Sequence of chain 1.D:
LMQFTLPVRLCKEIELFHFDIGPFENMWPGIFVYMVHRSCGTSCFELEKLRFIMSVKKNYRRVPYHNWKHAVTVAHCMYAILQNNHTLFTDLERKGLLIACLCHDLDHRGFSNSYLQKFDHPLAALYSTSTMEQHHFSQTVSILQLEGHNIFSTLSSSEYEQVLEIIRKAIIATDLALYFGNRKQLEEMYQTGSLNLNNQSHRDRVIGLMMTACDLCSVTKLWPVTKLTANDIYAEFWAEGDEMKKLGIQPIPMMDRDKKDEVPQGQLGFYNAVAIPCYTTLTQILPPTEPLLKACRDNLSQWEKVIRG

The protein below binds the small molecule below.
Small molecule (SMILES): CCOC(=O)c1ncn(-c2cccc(Oc3cccc(-n4cnc(C(=O)OCC)c4C)c3)c2)c1C

Binding-site contacts:
Ligand atom C15 contacts residue PHE250 of chain 1.D at 3.8 Å (hydrophobic).
Ligand atom C5 contacts residue PHE283 of chain 1.D at 3.8 Å (hydrophobic).
Ligand atom C36 contacts residue GLY279 of chain 1.D at 3.7 Å.
Ligand atom C22 contacts residue ILE246 of chain 1.D at 3.5 Å (hydrophobic).
Ligand atom C36 contacts residue MET267 of chain 1.D at 3.6 Å (hydrophobic).
Ligand atom C35 contacts residue GLY279 of chain 1.D at 3.6 Å.
Ligand atom O12 contacts residue GLN280 of chain 1.D at 3.2 Å (h-bond).
Ligand atom N32 contacts residue TYR247 of chain 1.D at 2.5 Å (h-bond).
Ligand atom O12 contacts residue ILE246 of chain 1.D at 3.8 Å.
Ligand atom C34 contacts residue TYR247 of chain 1.D at 3.1 Å (hydrophobic).
Ligand atom C30 contacts residue TYR247 of chain 1.D at 3.7 Å (hydrophobic).
Ligand atom N3 contacts residue ILE246 of chain 1.D at 3.8 Å.
Ligand atom C46 contacts residue TRP251 of chain 1.D at 3.6 Å (hydrophobic).
Ligand atom N2 contacts residue PHE283 of chain 1.D at 3.6 Å.
Ligand atom C38 contacts residue GLY282 of chain 1.D at 3.6 Å.
Ligand atom C4 contacts residue PHE283 of chain 1.D at 3.8 Å (hydrophobic).
Ligand atom O40 contacts residue GLU275 of chain 1.D at 3.8 Å.
Ligand atom C30 contacts residue GLY279 of chain 1.D at 3.2 Å.
Ligand atom O39 contacts residue MET267 of chain 1.D at 3.5 Å (h-bond).
Ligand atom C37 contacts residue PHE283 of chain 1.D at 3.7 Å (hydrophobic).
Ligand atom C8 contacts residue PHE283 of chain 1.D at 3.3 Å (hydrophobic).
Ligand atom C38 contacts residue PHE283 of chain 1.D at 3.7 Å (hydrophobic).
Ligand atom C37 contacts residue GLY279 of chain 1.D at 3.4 Å.
Ligand atom C45 contacts residue LYS272 of chain 1.D at 3.4 Å.
Ligand atom N32 contacts residue GLY279 of chain 1.D at 3.3 Å.
Ligand atom C46 contacts residue PRO266 of chain 1.D at 3.0 Å (hydrophobic).
Ligand atom C1 contacts residue PHE283 of chain 1.D at 3.6 Å (hydrophobic).
Ligand atom C30 contacts residue MET267 of chain 1.D at 3.7 Å (hydrophobic).
Ligand atom O14 contacts residue ILE246 of chain 1.D at 3.7 Å.
Ligand atom C46 contacts residue MET267 of chain 1.D at 3.2 Å (hydrophobic).
Ligand atom C45 contacts residue PRO266 of chain 1.D at 3.5 Å (hydrophobic).
Ligand atom C34 contacts residue MET267 of chain 1.D at 3.7 Å (hydrophobic).
Ligand atom C33 contacts residue GLY279 of chain 1.D at 3.6 Å.
Ligand atom N32 contacts residue MET267 of chain 1.D at 3.6 Å.
Ligand atom C34 contacts residue GLY279 of chain 1.D at 3.1 Å.
Ligand atom C7 contacts residue PHE283 of chain 1.D at 3.6 Å (hydrophobic).
Ligand atom O40 contacts residue TYR247 of chain 1.D at 3.6 Å.
Ligand atom N31 contacts residue GLY279 of chain 1.D at 3.2 Å (h-bond).
Ligand atom N3 contacts residue PHE283 of chain 1.D at 3.6 Å.
Ligand atom C46 contacts residue LYS272 of chain 1.D at 3.5 Å.